Binding-site contacts:
Ligand atom C2 contacts residue ASN820 of chain 1.A at 2.5 Å.
Ligand atom C4 contacts residue ASN820 of chain 1.A at 4.2 Å.
Ligand atom O5 contacts residue ASN820 of chain 1.A at 2.3 Å (h-bond).
Ligand atom C7 contacts residue ASN820 of chain 1.A at 4.0 Å.
Ligand atom C1 contacts residue SER822 of chain 1.A at 3.5 Å.
Ligand atom O6 contacts residue GLN823 of chain 1.A at 3.5 Å (h-bond).
Ligand atom C5 contacts residue SER822 of chain 1.A at 4.1 Å.
Ligand atom O7 contacts residue ASN820 of chain 1.A at 4.5 Å.
Ligand atom C3 contacts residue ASN820 of chain 1.A at 3.8 Å.
Ligand atom O5 contacts residue SER822 of chain 1.A at 3.9 Å.
Ligand atom N2 contacts residue ASN820 of chain 1.A at 3.0 Å (h-bond).
Ligand atom C5 contacts residue ASN820 of chain 1.A at 3.6 Å.
Ligand atom C1 contacts residue ASN820 of chain 1.A at 1.4 Å.

Sequence of chain 1.A:
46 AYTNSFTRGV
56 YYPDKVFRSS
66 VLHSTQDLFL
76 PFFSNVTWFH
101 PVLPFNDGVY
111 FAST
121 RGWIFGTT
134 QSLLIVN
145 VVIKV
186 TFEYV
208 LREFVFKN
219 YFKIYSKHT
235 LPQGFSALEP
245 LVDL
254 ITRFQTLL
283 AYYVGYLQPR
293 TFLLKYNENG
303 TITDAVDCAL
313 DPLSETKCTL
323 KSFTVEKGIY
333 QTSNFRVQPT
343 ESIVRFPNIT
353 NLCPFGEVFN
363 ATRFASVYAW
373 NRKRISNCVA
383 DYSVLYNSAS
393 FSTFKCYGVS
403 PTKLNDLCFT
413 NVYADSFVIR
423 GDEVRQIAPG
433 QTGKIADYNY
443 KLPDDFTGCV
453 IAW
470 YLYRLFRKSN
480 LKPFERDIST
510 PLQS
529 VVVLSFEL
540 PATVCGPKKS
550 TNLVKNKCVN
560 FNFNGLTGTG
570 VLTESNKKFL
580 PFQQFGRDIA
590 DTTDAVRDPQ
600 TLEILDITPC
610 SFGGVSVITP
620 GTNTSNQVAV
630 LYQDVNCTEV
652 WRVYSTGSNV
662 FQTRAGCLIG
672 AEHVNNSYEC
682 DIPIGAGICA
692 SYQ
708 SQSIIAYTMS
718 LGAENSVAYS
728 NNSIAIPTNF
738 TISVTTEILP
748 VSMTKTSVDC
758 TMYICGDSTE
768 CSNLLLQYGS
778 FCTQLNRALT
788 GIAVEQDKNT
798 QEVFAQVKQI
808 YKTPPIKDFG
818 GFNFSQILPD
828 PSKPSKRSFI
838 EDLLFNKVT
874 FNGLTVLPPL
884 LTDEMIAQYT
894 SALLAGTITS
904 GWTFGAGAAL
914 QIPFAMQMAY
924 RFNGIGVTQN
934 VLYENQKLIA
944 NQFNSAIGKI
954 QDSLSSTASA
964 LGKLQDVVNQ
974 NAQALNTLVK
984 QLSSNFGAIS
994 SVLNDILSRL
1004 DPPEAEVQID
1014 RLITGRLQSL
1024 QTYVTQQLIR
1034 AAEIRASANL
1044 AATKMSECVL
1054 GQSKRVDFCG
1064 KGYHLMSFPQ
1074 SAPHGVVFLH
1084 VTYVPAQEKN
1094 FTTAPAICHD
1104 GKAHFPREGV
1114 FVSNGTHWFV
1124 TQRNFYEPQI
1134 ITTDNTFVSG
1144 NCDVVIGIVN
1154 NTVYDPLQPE

A protein and the small-molecule ligand that binds it are described below.
Small molecule (SMILES): CC(=O)N[C@H]1[C@H](O[C@H]2[C@H](O)[C@@H](NC(C)=O)CO[C@@H]2CO)O[C@H](CO)[C@@H](O)[C@@H]1O